Binding-site contacts:
Ligand atom C12 contacts residue LEU99 of chain 1.B at 3.8 Å (hydrophobic).
Ligand atom C11 contacts residue LEU99 of chain 1.B at 3.6 Å (hydrophobic).
Ligand atom C14 contacts residue LEU97 of chain 1.B at 3.6 Å (hydrophobic).
Ligand atom O1 contacts residue LEU97 of chain 1.B at 3.3 Å (h-bond).
Ligand atom C16 contacts residue ILE96 of chain 1.B at 3.8 Å (hydrophobic).
Ligand atom C20 contacts residue PRO63 of chain 1.B at 3.8 Å (hydrophobic).
Ligand atom C19 contacts residue PRO63 of chain 1.B at 3.5 Å (hydrophobic).
Ligand atom C6 contacts residue LEU97 of chain 1.A at 3.6 Å (hydrophobic).
Ligand atom C21 contacts residue ILE66 of chain 1.B at 3.8 Å (hydrophobic).
Ligand atom N4 contacts residue LEU97 of chain 1.B at 3.0 Å (h-bond).
Ligand atom F1 contacts residue LEU112 of chain 1.B at 3.2 Å.
Ligand atom C19 contacts residue ILE96 of chain 1.B at 3.7 Å (hydrophobic).
Ligand atom C15 contacts residue ILE96 of chain 1.B at 3.6 Å (hydrophobic).
Ligand atom C11 contacts residue TYR62 of chain 1.B at 3.5 Å (hydrophobic).
Ligand atom C4 contacts residue PRO63 of chain 1.A at 3.3 Å (hydrophobic).
Ligand atom N3 contacts residue LEU97 of chain 1.A at 2.9 Å (h-bond).
Ligand atom O3 contacts residue PRO63 of chain 1.B at 3.5 Å.
Ligand atom C10 contacts residue TYR62 of chain 1.B at 3.6 Å (hydrophobic).
Ligand atom C5 contacts residue LEU97 of chain 1.A at 3.7 Å (hydrophobic).
Ligand atom C1 contacts residue GLU95 of chain 1.B at 3.3 Å.
Ligand atom N6 contacts residue TYR62 of chain 1.B at 3.6 Å.
Ligand atom C28 contacts residue LYS114 of chain 1.A at 3.7 Å.
Ligand atom C33 contacts residue TYR62 of chain 1.B at 3.2 Å (hydrophobic).
Ligand atom F1 contacts residue LEU97 of chain 1.B at 3.8 Å.
Ligand atom C32 contacts residue TYR62 of chain 1.B at 3.6 Å (hydrophobic).
Ligand atom C7 contacts residue LEU97 of chain 1.A at 3.5 Å (hydrophobic).
Ligand atom C27 contacts residue GLU95 of chain 1.A at 3.6 Å.
Ligand atom C22 contacts residue PRO63 of chain 1.B at 3.7 Å (hydrophobic).
Ligand atom N2 contacts residue ILE96 of chain 1.A at 3.7 Å.
Ligand atom C29 contacts residue LYS114 of chain 1.A at 3.8 Å.
Ligand atom C33 contacts residue PRO63 of chain 1.B at 3.4 Å (hydrophobic).
Ligand atom C8 contacts residue LEU97 of chain 1.B at 3.6 Å (hydrophobic).
Ligand atom C6 contacts residue LEU97 of chain 1.B at 3.2 Å (hydrophobic).
Ligand atom C20 contacts residue ILE96 of chain 1.B at 3.6 Å (hydrophobic).
Ligand atom O2 contacts residue LEU97 of chain 1.A at 2.8 Å (h-bond).
Ligand atom C1 contacts residue ILE96 of chain 1.B at 3.6 Å (hydrophobic).
Ligand atom C13 contacts residue LEU97 of chain 1.B at 3.5 Å (hydrophobic).
Ligand atom C3 contacts residue LEU97 of chain 1.A at 3.5 Å (hydrophobic).
Ligand atom C27 contacts residue LEU97 of chain 1.A at 3.7 Å (hydrophobic).
Ligand atom O1 contacts residue ILE96 of chain 1.B at 3.3 Å.

Sequence of chain 1.B:
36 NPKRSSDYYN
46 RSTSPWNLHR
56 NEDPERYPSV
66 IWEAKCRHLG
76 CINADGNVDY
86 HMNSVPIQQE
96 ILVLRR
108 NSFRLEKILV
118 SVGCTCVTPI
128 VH

Sequence of chain 1.A:
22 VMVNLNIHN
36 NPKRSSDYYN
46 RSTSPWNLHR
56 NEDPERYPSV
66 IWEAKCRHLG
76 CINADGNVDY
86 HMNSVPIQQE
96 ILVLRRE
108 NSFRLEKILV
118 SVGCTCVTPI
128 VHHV

The small molecule below binds the protein below.
Small molecule (SMILES): CN(C)C(=O)CC1(CC(=O)NCCc2ccc(NC(=O)[C@H](Cc3ccccc3F)NC(=O)c3ccnn3C)cc2)CCCC1